The protein below binds the small molecule below.
Small molecule (SMILES): C[C@]12CCC(=O)C[C@@H]1CC[C@@H]1[C@@H]2CC[C@]2(C)[C@@H](O)CC[C@@H]12

Sequence of chain 1.A:
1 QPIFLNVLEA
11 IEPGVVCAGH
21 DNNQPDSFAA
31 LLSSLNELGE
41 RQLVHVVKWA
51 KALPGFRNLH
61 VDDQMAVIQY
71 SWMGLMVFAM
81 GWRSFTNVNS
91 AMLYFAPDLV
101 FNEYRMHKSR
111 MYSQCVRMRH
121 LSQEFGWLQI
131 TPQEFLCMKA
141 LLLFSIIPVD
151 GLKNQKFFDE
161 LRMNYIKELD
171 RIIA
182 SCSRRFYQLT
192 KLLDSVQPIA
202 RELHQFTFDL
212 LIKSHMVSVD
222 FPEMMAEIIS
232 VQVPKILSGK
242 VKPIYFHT

Binding-site contacts:
Ligand atom C1 contacts residue LEU35 of chain 1.A at 4.1 Å (hydrophobic).
Ligand atom C15 contacts residue LEU204 of chain 1.A at 4.0 Å (hydrophobic).
Ligand atom O3 contacts residue GLN42 of chain 1.A at 3.6 Å (h-bond).
Ligand atom O3 contacts residue LEU38 of chain 1.A at 4.0 Å.
Ligand atom C18 contacts residue MET226 of chain 1.A at 4.1 Å (hydrophobic).
Ligand atom C4 contacts residue MET76 of chain 1.A at 4.0 Å (hydrophobic).
Ligand atom C2 contacts residue MET76 of chain 1.A at 3.9 Å (hydrophobic).
Ligand atom C17 contacts residue ASN36 of chain 1.A at 3.3 Å.
Ligand atom C3 contacts residue PHE95 of chain 1.A at 3.9 Å (hydrophobic).
Ligand atom C2 contacts residue GLN42 of chain 1.A at 3.4 Å.
Ligand atom C4 contacts residue PHE95 of chain 1.A at 3.7 Å (hydrophobic).
Ligand atom O17 contacts residue PHE222 of chain 1.A at 3.9 Å.
Ligand atom C6 contacts residue VAL77 of chain 1.A at 4.1 Å (hydrophobic).
Ligand atom O3 contacts residue ARG83 of chain 1.A at 3.0 Å (salt-bridge).
Ligand atom C11 contacts residue MET226 of chain 1.A at 3.9 Å (hydrophobic).
Ligand atom C19 contacts residue MET76 of chain 1.A at 3.7 Å (hydrophobic).
Ligand atom O3 contacts residue PHE95 of chain 1.A at 3.6 Å.
Ligand atom C18 contacts residue MET73 of chain 1.A at 3.9 Å (hydrophobic).
Ligand atom O3 contacts residue MET76 of chain 1.A at 4.0 Å.
Ligand atom C18 contacts residue THR208 of chain 1.A at 3.2 Å.
Ligand atom C2 contacts residue LEU38 of chain 1.A at 4.0 Å (hydrophobic).
Ligand atom C12 contacts residue ASN36 of chain 1.A at 3.2 Å.
Ligand atom O17 contacts residue ASN36 of chain 1.A at 2.7 Å (h-bond).
Ligand atom O17 contacts residue THR208 of chain 1.A at 2.7 Å (h-bond).
Ligand atom C3 contacts residue GLN42 of chain 1.A at 3.9 Å.
Ligand atom C13 contacts residue ASN36 of chain 1.A at 3.7 Å.
Ligand atom C16 contacts residue LEU32 of chain 1.A at 3.9 Å (hydrophobic).
Ligand atom C3 contacts residue MET76 of chain 1.A at 4.0 Å (hydrophobic).
Ligand atom C17 contacts residue LEU32 of chain 1.A at 3.8 Å (hydrophobic).
Ligand atom C16 contacts residue THR208 of chain 1.A at 3.8 Å.
Ligand atom C12 contacts residue MET226 of chain 1.A at 3.8 Å (hydrophobic).
Ligand atom C6 contacts residue PHE95 of chain 1.A at 3.8 Å (hydrophobic).
Ligand atom C5 contacts residue PHE95 of chain 1.A at 3.6 Å (hydrophobic).
Ligand atom C16 contacts residue PHE207 of chain 1.A at 3.8 Å (hydrophobic).
Ligand atom O3 contacts residue MET80 of chain 1.A at 3.6 Å.
Ligand atom C15 contacts residue MET111 of chain 1.A at 3.9 Å (hydrophobic).
Ligand atom C17 contacts residue THR208 of chain 1.A at 3.7 Å.
Ligand atom C12 contacts residue LEU35 of chain 1.A at 3.5 Å (hydrophobic).
Ligand atom C11 contacts residue LEU35 of chain 1.A at 3.4 Å (hydrophobic).
Ligand atom C13 contacts residue THR208 of chain 1.A at 4.0 Å.